The small molecule below binds the protein below.
Small molecule (SMILES): CC(=O)N[C@@H]1[C@@H](O)[C@H](O)[C@@H](CO)O[C@H]1O

Sequence of chain 1.B:
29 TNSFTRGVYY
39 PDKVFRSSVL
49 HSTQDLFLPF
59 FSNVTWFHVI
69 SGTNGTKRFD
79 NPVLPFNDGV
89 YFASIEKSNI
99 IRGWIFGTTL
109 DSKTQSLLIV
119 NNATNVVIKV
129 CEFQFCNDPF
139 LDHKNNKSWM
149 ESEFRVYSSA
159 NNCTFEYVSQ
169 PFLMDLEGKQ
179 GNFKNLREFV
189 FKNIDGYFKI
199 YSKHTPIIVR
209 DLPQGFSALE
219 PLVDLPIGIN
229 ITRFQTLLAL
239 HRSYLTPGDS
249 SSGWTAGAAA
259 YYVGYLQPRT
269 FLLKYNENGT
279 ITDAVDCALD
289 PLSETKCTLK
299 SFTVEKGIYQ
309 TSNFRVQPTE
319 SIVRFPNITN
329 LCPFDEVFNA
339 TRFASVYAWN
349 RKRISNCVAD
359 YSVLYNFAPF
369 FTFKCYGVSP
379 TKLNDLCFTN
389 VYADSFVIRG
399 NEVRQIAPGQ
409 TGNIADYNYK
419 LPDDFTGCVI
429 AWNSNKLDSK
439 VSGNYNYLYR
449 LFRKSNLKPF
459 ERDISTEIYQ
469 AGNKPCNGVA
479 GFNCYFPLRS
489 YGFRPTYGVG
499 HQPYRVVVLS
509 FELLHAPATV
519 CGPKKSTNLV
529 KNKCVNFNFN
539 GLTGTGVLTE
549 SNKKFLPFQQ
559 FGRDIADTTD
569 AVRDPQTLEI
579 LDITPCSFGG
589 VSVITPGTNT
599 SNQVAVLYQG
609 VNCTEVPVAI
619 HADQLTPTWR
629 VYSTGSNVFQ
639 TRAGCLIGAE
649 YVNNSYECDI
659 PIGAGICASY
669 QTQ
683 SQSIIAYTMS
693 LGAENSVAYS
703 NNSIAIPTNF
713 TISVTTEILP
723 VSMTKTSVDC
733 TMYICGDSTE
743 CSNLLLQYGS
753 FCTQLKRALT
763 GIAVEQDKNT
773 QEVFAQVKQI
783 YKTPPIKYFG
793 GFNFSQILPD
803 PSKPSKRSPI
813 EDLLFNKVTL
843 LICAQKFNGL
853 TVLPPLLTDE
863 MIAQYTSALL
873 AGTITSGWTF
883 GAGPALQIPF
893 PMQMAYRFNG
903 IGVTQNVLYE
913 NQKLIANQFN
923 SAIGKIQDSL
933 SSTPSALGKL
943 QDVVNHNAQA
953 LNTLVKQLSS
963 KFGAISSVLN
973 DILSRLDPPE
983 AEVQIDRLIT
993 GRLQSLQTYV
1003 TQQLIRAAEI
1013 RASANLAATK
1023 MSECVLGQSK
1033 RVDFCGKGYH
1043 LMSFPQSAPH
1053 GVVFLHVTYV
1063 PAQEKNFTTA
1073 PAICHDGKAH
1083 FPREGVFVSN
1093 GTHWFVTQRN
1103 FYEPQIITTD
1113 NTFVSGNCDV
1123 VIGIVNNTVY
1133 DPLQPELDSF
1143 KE

Binding-site contacts:
Ligand atom C6 contacts residue TYR649 of chain 1.B at 4.0 Å (hydrophobic).
Ligand atom C2 contacts residue ASN651 of chain 1.B at 2.5 Å.
Ligand atom C5 contacts residue ASN651 of chain 1.B at 3.7 Å.
Ligand atom C3 contacts residue ASN651 of chain 1.B at 3.9 Å.
Ligand atom N2 contacts residue ASN651 of chain 1.B at 2.9 Å (h-bond).
Ligand atom O7 contacts residue ASN651 of chain 1.B at 4.5 Å.
Ligand atom O5 contacts residue TYR649 of chain 1.B at 4.3 Å.
Ligand atom C1 contacts residue ASN651 of chain 1.B at 1.5 Å.
Ligand atom O5 contacts residue ASN651 of chain 1.B at 2.5 Å (h-bond).
Ligand atom C7 contacts residue ASN651 of chain 1.B at 3.9 Å.
Ligand atom C4 contacts residue ASN651 of chain 1.B at 4.3 Å.